Sequence of chain 1.S:
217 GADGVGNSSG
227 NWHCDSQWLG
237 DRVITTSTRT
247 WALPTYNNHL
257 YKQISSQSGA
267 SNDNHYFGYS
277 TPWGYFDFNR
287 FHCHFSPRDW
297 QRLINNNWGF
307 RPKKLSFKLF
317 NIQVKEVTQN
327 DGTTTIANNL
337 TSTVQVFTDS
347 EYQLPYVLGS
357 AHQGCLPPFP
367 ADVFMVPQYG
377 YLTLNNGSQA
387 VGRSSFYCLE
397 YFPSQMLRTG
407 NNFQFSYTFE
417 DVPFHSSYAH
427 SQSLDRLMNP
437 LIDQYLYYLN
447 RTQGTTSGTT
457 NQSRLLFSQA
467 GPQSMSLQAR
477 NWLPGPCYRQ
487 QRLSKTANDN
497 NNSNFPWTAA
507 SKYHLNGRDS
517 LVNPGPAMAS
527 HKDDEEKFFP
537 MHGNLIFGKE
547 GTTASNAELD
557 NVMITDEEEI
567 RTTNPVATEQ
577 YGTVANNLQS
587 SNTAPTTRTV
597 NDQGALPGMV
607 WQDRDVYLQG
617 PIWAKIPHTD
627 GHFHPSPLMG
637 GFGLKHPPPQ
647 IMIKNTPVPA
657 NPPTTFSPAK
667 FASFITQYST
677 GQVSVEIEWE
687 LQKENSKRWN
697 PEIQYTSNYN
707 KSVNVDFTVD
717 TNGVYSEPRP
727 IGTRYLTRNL

Binding-site contacts:
Ligand atom N7 contacts residue HIS630 of chain 1.S at 4.1 Å.
Ligand atom C8 contacts residue HIS630 of chain 1.S at 3.4 Å.
Ligand atom N6 contacts residue PHE638 of chain 1.S at 3.8 Å.
Ligand atom C2 contacts residue PRO419 of chain 1.S at 4.4 Å (hydrophobic).
Ligand atom O4' contacts residue PRO631 of chain 1.S at 3.8 Å.
Ligand atom O2P contacts residue HIS628 of chain 1.S at 4.3 Å.
Ligand atom N7 contacts residue PRO419 of chain 1.S at 4.4 Å.
Ligand atom N6 contacts residue GLY637 of chain 1.S at 4.1 Å.
Ligand atom C6 contacts residue PRO419 of chain 1.S at 4.4 Å (hydrophobic).
Ligand atom N1 contacts residue VAL418 of chain 1.S at 3.8 Å.
Ligand atom C6 contacts residue VAL418 of chain 1.S at 3.8 Å (hydrophobic).
Ligand atom O2P contacts residue PRO631 of chain 1.S at 3.8 Å.
Ligand atom C5 contacts residue PRO631 of chain 1.S at 4.4 Å (hydrophobic).
Ligand atom C6 contacts residue GLY639 of chain 1.S at 3.7 Å.
Ligand atom N9 contacts residue HIS630 of chain 1.S at 4.2 Å.
Ligand atom O5' contacts residue PHE629 of chain 1.S at 4.2 Å.
Ligand atom N1 contacts residue PRO631 of chain 1.S at 4.2 Å.
Ligand atom N6 contacts residue GLY639 of chain 1.S at 2.8 Å (h-bond).
Ligand atom N1 contacts residue GLY639 of chain 1.S at 2.9 Å (h-bond).
Ligand atom C6 contacts residue SER632 of chain 1.S at 4.3 Å.
Ligand atom C4 contacts residue PRO631 of chain 1.S at 4.4 Å (hydrophobic).
Ligand atom C4 contacts residue PRO419 of chain 1.S at 4.2 Å (hydrophobic).
Ligand atom C8 contacts residue PRO419 of chain 1.S at 4.3 Å (hydrophobic).
Ligand atom C5 contacts residue SER632 of chain 1.S at 4.3 Å.
Ligand atom N3 contacts residue PRO419 of chain 1.S at 4.3 Å.
Ligand atom N9 contacts residue PRO419 of chain 1.S at 4.2 Å.
Ligand atom N6 contacts residue VAL418 of chain 1.S at 3.6 Å.
Ligand atom N7 contacts residue SER632 of chain 1.S at 3.8 Å.
Ligand atom C1' contacts residue HIS630 of chain 1.S at 4.0 Å.
Ligand atom N6 contacts residue SER632 of chain 1.S at 3.9 Å.
Ligand atom O4' contacts residue HIS630 of chain 1.S at 4.4 Å.
Ligand atom C2' contacts residue PRO419 of chain 1.S at 4.0 Å (hydrophobic).
Ligand atom N6 contacts residue PRO631 of chain 1.S at 3.9 Å.
Ligand atom O5' contacts residue PRO631 of chain 1.S at 4.1 Å.
Ligand atom C6 contacts residue PRO631 of chain 1.S at 4.0 Å (hydrophobic).
Ligand atom N1 contacts residue ILE622 of chain 1.S at 4.4 Å.
Ligand atom O2P contacts residue PHE629 of chain 1.S at 4.0 Å.
Ligand atom C5 contacts residue PRO419 of chain 1.S at 4.2 Å (hydrophobic).
Ligand atom C2 contacts residue GLY639 of chain 1.S at 3.7 Å.
Ligand atom N6 contacts residue PRO633 of chain 1.S at 4.1 Å.

A protein and the small-molecule ligand that binds it are described below.
Small molecule (SMILES): Nc1ncnc2c1ncn2[C@H]1C[C@H](O)[C@@H](COP(=O)(O)O)O1